A small-molecule ligand and the protein it binds are described below.
Small molecule (SMILES): CC(=O)N[C@H]1[C@H](O[C@H]2[C@H](O)[C@@H](NC(C)=O)CO[C@@H]2CO)O[C@H](CO)[C@@H](O)[C@@H]1O

Binding-site contacts:
Ligand atom C1 contacts residue ASN753 of chain 1.A at 1.4 Å.
Ligand atom C5 contacts residue ASN753 of chain 1.A at 3.6 Å.
Ligand atom N2 contacts residue ASN753 of chain 1.A at 3.0 Å (h-bond).
Ligand atom O7 contacts residue LYS752 of chain 1.A at 4.5 Å.
Ligand atom C7 contacts residue ASN753 of chain 1.A at 3.4 Å.
Ligand atom O5 contacts residue THR755 of chain 1.A at 4.5 Å.
Ligand atom O7 contacts residue ASN753 of chain 1.A at 3.4 Å (h-bond).
Ligand atom N2 contacts residue GLU722 of chain 1.A at 4.4 Å.
Ligand atom O5 contacts residue ASN753 of chain 1.A at 2.3 Å (h-bond).
Ligand atom O5 contacts residue LEU756 of chain 1.A at 4.3 Å.
Ligand atom C3 contacts residue ASN753 of chain 1.A at 3.8 Å.
Ligand atom C5 contacts residue THR755 of chain 1.A at 4.4 Å.
Ligand atom C2 contacts residue ASN753 of chain 1.A at 2.5 Å.
Ligand atom C6 contacts residue GLU722 of chain 1.A at 3.6 Å.
Ligand atom O6 contacts residue GLU722 of chain 1.A at 2.8 Å (salt-bridge).
Ligand atom C4 contacts residue ASN753 of chain 1.A at 4.2 Å.

Sequence of chain 1.A:
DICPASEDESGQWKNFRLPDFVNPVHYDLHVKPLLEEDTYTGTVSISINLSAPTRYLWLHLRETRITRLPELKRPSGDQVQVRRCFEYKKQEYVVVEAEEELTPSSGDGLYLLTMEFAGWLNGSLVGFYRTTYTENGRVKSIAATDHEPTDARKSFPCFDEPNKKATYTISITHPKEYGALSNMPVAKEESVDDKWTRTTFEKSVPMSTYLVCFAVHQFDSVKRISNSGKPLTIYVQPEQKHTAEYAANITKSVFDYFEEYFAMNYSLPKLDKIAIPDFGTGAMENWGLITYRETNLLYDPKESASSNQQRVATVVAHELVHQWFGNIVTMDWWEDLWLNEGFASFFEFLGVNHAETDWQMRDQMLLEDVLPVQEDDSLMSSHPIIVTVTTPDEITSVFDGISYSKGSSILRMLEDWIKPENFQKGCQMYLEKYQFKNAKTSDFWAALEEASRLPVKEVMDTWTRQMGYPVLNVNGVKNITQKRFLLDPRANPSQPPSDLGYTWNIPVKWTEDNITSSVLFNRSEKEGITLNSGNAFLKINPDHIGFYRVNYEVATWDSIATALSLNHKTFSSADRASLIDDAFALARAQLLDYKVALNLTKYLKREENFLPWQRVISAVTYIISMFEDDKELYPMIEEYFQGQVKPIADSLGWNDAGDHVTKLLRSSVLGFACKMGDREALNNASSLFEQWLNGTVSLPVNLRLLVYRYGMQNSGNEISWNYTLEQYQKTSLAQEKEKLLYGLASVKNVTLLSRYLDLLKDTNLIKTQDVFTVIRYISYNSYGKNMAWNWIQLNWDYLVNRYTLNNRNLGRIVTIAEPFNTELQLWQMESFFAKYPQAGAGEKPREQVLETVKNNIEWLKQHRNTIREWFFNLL